Binding-site contacts:
Ligand atom C22 contacts residue LEU239 of chain 1.A at 3.8 Å (hydrophobic).
Ligand atom C21 contacts residue SER242 of chain 1.A at 4.3 Å.
Ligand atom O3 contacts residue ILE92 of chain 1.A at 4.3 Å.
Ligand atom C18 contacts residue SER242 of chain 1.A at 4.1 Å.
Ligand atom C18 contacts residue PRO105 of chain 1.A at 3.4 Å (hydrophobic).
Ligand atom C5 contacts residue LYS218 of chain 1.A at 3.3 Å.
Ligand atom C13 contacts residue MET107 of chain 1.A at 4.2 Å (hydrophobic).
Ligand atom S1 contacts residue PRO105 of chain 1.A at 3.9 Å.
Ligand atom C14 contacts residue SER217 of chain 1.A at 4.0 Å.
Ligand atom C22 contacts residue SER242 of chain 1.A at 3.8 Å.
Ligand atom C5 contacts residue SER217 of chain 1.A at 4.3 Å.
Ligand atom C8 contacts residue MET107 of chain 1.A at 3.7 Å (hydrophobic).
Ligand atom C17 contacts residue PHE106 of chain 1.A at 4.2 Å (hydrophobic).
Ligand atom C15 contacts residue SER217 of chain 1.A at 3.7 Å.
Ligand atom C8 contacts residue SER108 of chain 1.A at 3.7 Å.
Ligand atom C22 contacts residue PRO105 of chain 1.A at 3.9 Å (hydrophobic).
Ligand atom C13 contacts residue PRO105 of chain 1.A at 3.7 Å (hydrophobic).
Ligand atom C22 contacts residue LYS104 of chain 1.A at 4.1 Å.
Ligand atom O4 contacts residue LYS218 of chain 1.A at 3.1 Å.
Ligand atom C5 contacts residue SER108 of chain 1.A at 4.3 Å.
Ligand atom C9 contacts residue MET107 of chain 1.A at 4.2 Å (hydrophobic).
Ligand atom C9 contacts residue SER108 of chain 1.A at 3.7 Å.
Ligand atom C22 contacts residue VAL238 of chain 1.A at 4.0 Å (hydrophobic).
Ligand atom C9 contacts residue PRO105 of chain 1.A at 3.5 Å (hydrophobic).
Ligand atom S2 contacts residue LYS218 of chain 1.A at 4.3 Å.
Ligand atom C10 contacts residue SER108 of chain 1.A at 4.0 Å.
Ligand atom O4 contacts residue GLY219 of chain 1.A at 3.0 Å (h-bond).
Ligand atom C13 contacts residue PHE106 of chain 1.A at 4.1 Å (hydrophobic).
Ligand atom C21 contacts residue LEU239 of chain 1.A at 3.6 Å (hydrophobic).
Ligand atom C6 contacts residue SER217 of chain 1.A at 3.6 Å.
Ligand atom C1 contacts residue SER217 of chain 1.A at 4.3 Å.
Ligand atom C6 contacts residue LYS218 of chain 1.A at 3.7 Å.
Ligand atom C16 contacts residue SER217 of chain 1.A at 3.4 Å.
Ligand atom O2 contacts residue LYS104 of chain 1.A at 3.5 Å.
Ligand atom O2 contacts residue PRO105 of chain 1.A at 3.6 Å.
Ligand atom C8 contacts residue PRO105 of chain 1.A at 3.6 Å (hydrophobic).
Ligand atom C7 contacts residue PRO105 of chain 1.A at 4.1 Å (hydrophobic).
Ligand atom N2 contacts residue PRO105 of chain 1.A at 2.8 Å (h-bond).
Ligand atom C23 contacts residue ILE92 of chain 1.A at 3.6 Å (hydrophobic).
Ligand atom C19 contacts residue SER242 of chain 1.A at 3.6 Å.

This small molecule binds to this protein.
Small molecule (SMILES): CC(C)S(=O)(=O)NC[C@H](C)c1ccc(-c2ccc([C@@H](C)CNS(=O)(=O)C(C)C)cc2)cc1

Sequence of chain 1.A:
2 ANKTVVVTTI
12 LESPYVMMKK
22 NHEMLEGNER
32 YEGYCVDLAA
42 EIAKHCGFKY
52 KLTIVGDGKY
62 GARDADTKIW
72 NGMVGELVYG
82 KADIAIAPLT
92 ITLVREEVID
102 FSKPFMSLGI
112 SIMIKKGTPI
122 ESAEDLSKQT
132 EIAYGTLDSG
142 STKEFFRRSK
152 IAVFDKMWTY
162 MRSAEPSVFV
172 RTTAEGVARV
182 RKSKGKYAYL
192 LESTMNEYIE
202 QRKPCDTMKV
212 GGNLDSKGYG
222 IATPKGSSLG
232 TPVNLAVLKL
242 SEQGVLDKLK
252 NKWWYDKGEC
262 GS